Sequence of chain 1.C:
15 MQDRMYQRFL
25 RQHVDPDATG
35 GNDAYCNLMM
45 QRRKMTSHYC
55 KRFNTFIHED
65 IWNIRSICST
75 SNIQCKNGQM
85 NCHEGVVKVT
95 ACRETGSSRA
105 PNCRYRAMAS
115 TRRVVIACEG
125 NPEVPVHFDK

The protein below binds the small molecule below.
Small molecule (SMILES): Nc1ccn([C@H]2C[C@H](O)[C@@H](COP(=O)(O)O)O2)c(=O)n1

Binding-site contacts:
Ligand atom C1' contacts residue HIS27 of chain 1.C at 3.9 Å.
Ligand atom N1 contacts residue PHE57 of chain 1.C at 4.3 Å.
Ligand atom O4' contacts residue LYS55 of chain 1.C at 4.2 Å.
Ligand atom N4 contacts residue LYS134 of chain 1.C at 3.4 Å (salt-bridge).
Ligand atom N4 contacts residue THR59 of chain 1.C at 3.6 Å (h-bond).
Ligand atom O2 contacts residue THR59 of chain 1.C at 2.4 Å (h-bond).
Ligand atom C4 contacts residue PHE57 of chain 1.C at 3.7 Å (hydrophobic).
Ligand atom C2' contacts residue PHE132 of chain 1.C at 4.2 Å (hydrophobic).
Ligand atom O3' contacts residue PHE132 of chain 1.C at 3.3 Å.
Ligand atom O3' contacts residue HIS27 of chain 1.C at 3.2 Å (h-bond).
Ligand atom C4 contacts residue PHE132 of chain 1.C at 2.9 Å (hydrophobic).
Ligand atom C2 contacts residue PHE57 of chain 1.C at 3.9 Å (hydrophobic).
Ligand atom C1' contacts residue ASN58 of chain 1.C at 4.4 Å.
Ligand atom C5 contacts residue PHE132 of chain 1.C at 3.3 Å (hydrophobic).
Ligand atom C5 contacts residue PHE57 of chain 1.C at 4.3 Å (hydrophobic).
Ligand atom N3 contacts residue THR59 of chain 1.C at 2.5 Å (h-bond).
Ligand atom N1 contacts residue HIS27 of chain 1.C at 4.4 Å.
Ligand atom N4 contacts residue PHE132 of chain 1.C at 2.7 Å.
Ligand atom C3' contacts residue PHE132 of chain 1.C at 3.6 Å (hydrophobic).
Ligand atom C6 contacts residue PHE132 of chain 1.C at 3.8 Å (hydrophobic).
Ligand atom N3 contacts residue PHE132 of chain 1.C at 3.2 Å.
Ligand atom C2' contacts residue LYS55 of chain 1.C at 3.9 Å.
Ligand atom O2 contacts residue PHE57 of chain 1.C at 4.3 Å.
Ligand atom C4 contacts residue THR59 of chain 1.C at 3.5 Å.
Ligand atom C3' contacts residue HIS27 of chain 1.C at 3.6 Å.
Ligand atom C2 contacts residue PHE132 of chain 1.C at 4.0 Å (hydrophobic).
Ligand atom C2' contacts residue ASN58 of chain 1.C at 4.2 Å.
Ligand atom N4 contacts residue PHE57 of chain 1.C at 4.1 Å.
Ligand atom C1' contacts residue LYS55 of chain 1.C at 4.0 Å.
Ligand atom N1 contacts residue PHE132 of chain 1.C at 4.2 Å.
Ligand atom N3 contacts residue PHE57 of chain 1.C at 3.5 Å.
Ligand atom C2 contacts residue ASN58 of chain 1.C at 4.0 Å.
Ligand atom C2 contacts residue HIS27 of chain 1.C at 4.1 Å.
Ligand atom C2' contacts residue HIS27 of chain 1.C at 2.8 Å.
Ligand atom O2 contacts residue ASN58 of chain 1.C at 3.1 Å.
Ligand atom C4' contacts residue LYS55 of chain 1.C at 4.2 Å.
Ligand atom O2 contacts residue HIS27 of chain 1.C at 3.4 Å.
Ligand atom O1P contacts residue LYS55 of chain 1.C at 4.1 Å.
Ligand atom C1' contacts residue PHE57 of chain 1.C at 4.1 Å (hydrophobic).
Ligand atom C2 contacts residue THR59 of chain 1.C at 3.3 Å.